Binding-site contacts:
Ligand atom O5 contacts residue ASN125 of chain 1.E at 2.5 Å (h-bond).
Ligand atom C5 contacts residue LYS136 of chain 1.E at 4.4 Å.
Ligand atom C3 contacts residue LYS136 of chain 1.E at 4.3 Å.
Ligand atom O4 contacts residue LYS136 of chain 1.E at 4.3 Å.
Ligand atom N2 contacts residue LYS136 of chain 1.E at 4.3 Å.
Ligand atom C2 contacts residue ASN125 of chain 1.E at 2.6 Å.
Ligand atom C5 contacts residue ASN125 of chain 1.E at 3.7 Å.
Ligand atom C4 contacts residue ASN125 of chain 1.E at 4.4 Å.
Ligand atom C8 contacts residue SER123 of chain 1.E at 4.1 Å.
Ligand atom C1 contacts residue ASN125 of chain 1.E at 1.5 Å.
Ligand atom C3 contacts residue ASN125 of chain 1.E at 3.9 Å.
Ligand atom N2 contacts residue ASN125 of chain 1.E at 2.7 Å (h-bond).
Ligand atom C8 contacts residue ASN125 of chain 1.E at 3.8 Å.
Ligand atom C7 contacts residue ASN125 of chain 1.E at 3.6 Å.
Ligand atom O7 contacts residue ASN98 of chain 1.E at 4.5 Å.
Ligand atom C8 contacts residue PHE124 of chain 1.E at 4.0 Å (hydrophobic).

A small-molecule ligand and the protein it binds are described below.
Small molecule (SMILES): CC(=O)N[C@@H]1[C@@H](O)[C@H](O)[C@@H](CO)O[C@H]1O

Sequence of chain 1.E:
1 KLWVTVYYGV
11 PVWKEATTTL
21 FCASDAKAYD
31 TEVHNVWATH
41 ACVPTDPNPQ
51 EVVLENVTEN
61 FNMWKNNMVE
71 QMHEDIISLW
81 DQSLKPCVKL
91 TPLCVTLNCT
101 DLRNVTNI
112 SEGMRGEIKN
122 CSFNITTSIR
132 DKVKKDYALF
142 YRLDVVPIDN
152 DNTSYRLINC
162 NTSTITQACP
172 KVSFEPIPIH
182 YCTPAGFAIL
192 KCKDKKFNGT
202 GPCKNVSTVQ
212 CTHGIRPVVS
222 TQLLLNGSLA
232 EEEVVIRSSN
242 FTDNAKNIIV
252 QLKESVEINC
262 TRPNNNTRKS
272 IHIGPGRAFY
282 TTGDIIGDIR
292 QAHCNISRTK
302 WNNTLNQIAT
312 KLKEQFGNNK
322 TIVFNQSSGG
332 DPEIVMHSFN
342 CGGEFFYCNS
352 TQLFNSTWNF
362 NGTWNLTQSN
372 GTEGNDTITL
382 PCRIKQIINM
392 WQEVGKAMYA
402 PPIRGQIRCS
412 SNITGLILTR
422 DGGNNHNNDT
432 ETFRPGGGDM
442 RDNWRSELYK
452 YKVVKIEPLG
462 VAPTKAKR